Sequence of chain 1.C:
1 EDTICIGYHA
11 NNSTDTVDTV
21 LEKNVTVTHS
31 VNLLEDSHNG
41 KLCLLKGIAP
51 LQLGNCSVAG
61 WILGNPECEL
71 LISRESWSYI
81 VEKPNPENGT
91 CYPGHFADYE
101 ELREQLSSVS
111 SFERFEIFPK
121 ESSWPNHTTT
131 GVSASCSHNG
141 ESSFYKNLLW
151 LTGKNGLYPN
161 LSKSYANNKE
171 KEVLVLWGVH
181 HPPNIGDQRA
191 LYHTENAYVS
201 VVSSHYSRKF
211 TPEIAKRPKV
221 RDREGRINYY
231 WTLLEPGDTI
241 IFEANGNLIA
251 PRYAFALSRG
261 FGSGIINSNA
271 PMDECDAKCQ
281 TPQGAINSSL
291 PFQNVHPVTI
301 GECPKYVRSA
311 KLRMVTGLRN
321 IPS

Binding-site contacts:
Ligand atom C1 contacts residue ASN12 of chain 1.C at 1.4 Å.
Ligand atom O5 contacts residue ASN12 of chain 1.C at 2.4 Å (h-bond).
Ligand atom C4 contacts residue ASN12 of chain 1.C at 4.3 Å.
Ligand atom O7 contacts residue ASN12 of chain 1.C at 3.2 Å (h-bond).
Ligand atom C8 contacts residue ASN12 of chain 1.C at 4.3 Å.
Ligand atom C3 contacts residue ASN12 of chain 1.C at 3.8 Å.
Ligand atom C5 contacts residue ASN12 of chain 1.C at 3.7 Å.
Ligand atom C7 contacts residue ASN12 of chain 1.C at 3.2 Å.
Ligand atom N2 contacts residue ASN12 of chain 1.C at 2.8 Å (h-bond).
Ligand atom C2 contacts residue ASN12 of chain 1.C at 2.5 Å.

A protein and the small-molecule ligand that binds it are described below.
Small molecule (SMILES): CC(=O)N[C@@H]1[C@@H](O)[C@H](O)[C@@H](CO)O[C@H]1O